Binding-site contacts:
Ligand atom NAK contacts residue PHE94 of chain 2.C at 3.7 Å.
Ligand atom FAQ contacts residue ILE200 of chain 2.C at 4.0 Å.
Ligand atom CAC contacts residue NAD1 of chain 2.H at 3.5 Å.
Ligand atom CAG contacts residue ALA196 of chain 2.C at 3.3 Å (hydrophobic).
Ligand atom NAK contacts residue GLY93 of chain 2.C at 3.9 Å.
Ligand atom FAQ contacts residue PHE203 of chain 2.C at 3.0 Å.
Ligand atom CAF contacts residue MET159 of chain 2.C at 4.0 Å (hydrophobic).
Ligand atom CAO contacts residue ILE100 of chain 2.C at 3.8 Å (hydrophobic).
Ligand atom FAQ contacts residue NAD1 of chain 2.H at 3.0 Å.
Ligand atom FAQ contacts residue ALA197 of chain 2.C at 3.1 Å.
Ligand atom CAE contacts residue NAD1 of chain 2.H at 3.6 Å.
Ligand atom CAH contacts residue TYR146 of chain 2.C at 3.8 Å (hydrophobic).
Ligand atom OAD contacts residue NAD1 of chain 2.H at 3.0 Å (h-bond).
Ligand atom CAJ contacts residue ILE200 of chain 2.C at 3.8 Å (hydrophobic).
Ligand atom CAH contacts residue NAD1 of chain 2.H at 3.5 Å.
Ligand atom CAB contacts residue NAD1 of chain 2.H at 3.4 Å.
Ligand atom CAL contacts residue NAD1 of chain 2.H at 3.3 Å.
Ligand atom OAD contacts residue ALA196 of chain 2.C at 3.9 Å.
Ligand atom CAO contacts residue MET159 of chain 2.C at 4.0 Å (hydrophobic).
Ligand atom NAK contacts residue MET159 of chain 2.C at 3.9 Å.
Ligand atom OAA contacts residue LYS163 of chain 2.C at 3.5 Å.
Ligand atom CAE contacts residue ALA196 of chain 2.C at 4.0 Å (hydrophobic).
Ligand atom CAN contacts residue ILE200 of chain 2.C at 3.9 Å (hydrophobic).
Ligand atom CAI contacts residue NAD1 of chain 2.H at 3.7 Å.
Ligand atom OAA contacts residue NAD1 of chain 2.H at 2.5 Å (h-bond).
Ligand atom CAM contacts residue NAD1 of chain 2.H at 3.2 Å.
Ligand atom CAI contacts residue ALA197 of chain 2.C at 4.0 Å (hydrophobic).
Ligand atom CAP contacts residue TYR146 of chain 2.C at 3.7 Å (hydrophobic).
Ligand atom CAG contacts residue NAD1 of chain 2.H at 3.9 Å.
Ligand atom CAB contacts residue TYR156 of chain 2.C at 3.5 Å (hydrophobic).
Ligand atom CAN contacts residue MET159 of chain 2.C at 3.8 Å (hydrophobic).
Ligand atom CAN contacts residue ILE100 of chain 2.C at 3.8 Å (hydrophobic).
Ligand atom OAA contacts residue TYR156 of chain 2.C at 2.5 Å (h-bond).
Ligand atom CAG contacts residue GLY93 of chain 2.C at 3.4 Å.
Ligand atom CAO contacts residue ALA95 of chain 2.C at 3.9 Å (hydrophobic).
Ligand atom CAR contacts residue TYR146 of chain 2.C at 3.4 Å (hydrophobic).
Ligand atom CAP contacts residue NAD1 of chain 2.H at 3.3 Å.
Ligand atom CAF contacts residue NAD1 of chain 2.H at 4.0 Å.
Ligand atom CAF contacts residue ALA196 of chain 2.C at 3.7 Å (hydrophobic).
Ligand atom CAH contacts residue TYR156 of chain 2.C at 3.3 Å (hydrophobic).

The protein below binds the small molecule below.
Small molecule (SMILES): CCc1cc(O)c(Oc2cccnc2C)cc1F

Sequence of chain 2.C:
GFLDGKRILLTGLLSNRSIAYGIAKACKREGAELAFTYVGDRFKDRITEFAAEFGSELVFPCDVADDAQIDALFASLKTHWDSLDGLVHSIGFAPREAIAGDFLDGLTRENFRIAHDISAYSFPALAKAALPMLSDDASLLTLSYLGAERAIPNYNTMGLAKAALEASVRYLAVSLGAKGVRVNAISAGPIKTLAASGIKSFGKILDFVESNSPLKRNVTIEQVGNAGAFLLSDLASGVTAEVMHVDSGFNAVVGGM